A small-molecule ligand and the protein it binds are described below.
Small molecule (SMILES): N#C[Fe](=C=O)(C#N)[Ni]C#[O+]

Binding-site contacts:
Ligand atom N1 contacts residue PRO379 of chain 1.B at 3.2 Å.
Ligand atom C2 contacts residue PRO402 of chain 1.B at 3.4 Å (hydrophobic).
Ligand atom NI contacts residue CYS63 of chain 1.B at 2.2 Å.
Ligand atom FE contacts residue CYS435 of chain 1.B at 2.4 Å.
Ligand atom O3 contacts residue PRO402 of chain 1.B at 3.3 Å.
Ligand atom N1 contacts residue ARG380 of chain 1.B at 2.9 Å (salt-bridge).
Ligand atom C contacts residue CYS66 of chain 1.B at 3.3 Å (hydrophobic).
Ligand atom O3 contacts residue VAL401 of chain 1.B at 3.5 Å.
Ligand atom C contacts residue ILE65 of chain 1.B at 3.6 Å (hydrophobic).
Ligand atom O contacts residue CYS432 of chain 1.B at 3.3 Å (h-bond).
Ligand atom C3 contacts residue CYS66 of chain 1.B at 3.2 Å (hydrophobic).
Ligand atom C2 contacts residue CYS432 of chain 1.B at 3.6 Å (hydrophobic).
Ligand atom O3 contacts residue HIS70 of chain 1.B at 3.5 Å.
Ligand atom C3 contacts residue HIS70 of chain 1.B at 3.5 Å.
Ligand atom O3 contacts residue ALA378 of chain 1.B at 3.4 Å.
Ligand atom C contacts residue ARG380 of chain 1.B at 3.2 Å.
Ligand atom NI contacts residue CYS66 of chain 1.B at 2.5 Å.
Ligand atom C3 contacts residue VAL401 of chain 1.B at 3.5 Å (hydrophobic).
Ligand atom FE contacts residue CYS66 of chain 1.B at 2.4 Å.
Ligand atom C3 contacts residue ALA378 of chain 1.B at 3.6 Å (hydrophobic).
Ligand atom O3 contacts residue ASN383 of chain 1.B at 3.1 Å.
Ligand atom N2 contacts residue CYS435 of chain 1.B at 3.4 Å.
Ligand atom O contacts residue ARG380 of chain 1.B at 2.7 Å (salt-bridge).
Ligand atom C1 contacts residue ARG380 of chain 1.B at 3.5 Å.
Ligand atom O3 contacts residue ALA69 of chain 1.B at 3.6 Å.
Ligand atom N2 contacts residue PRO402 of chain 1.B at 3.3 Å.
Ligand atom O contacts residue ILE65 of chain 1.B at 3.1 Å.
Ligand atom N2 contacts residue CYS432 of chain 1.B at 3.7 Å.
Ligand atom C2 contacts residue CYS435 of chain 1.B at 3.1 Å (hydrophobic).
Ligand atom N1 contacts residue ALA378 of chain 1.B at 3.4 Å.
Ligand atom N1 contacts residue CYS66 of chain 1.B at 3.5 Å.
Ligand atom N2 contacts residue THR403 of chain 1.B at 2.8 Å (h-bond).
Ligand atom C3 contacts residue CYS435 of chain 1.B at 3.3 Å (hydrophobic).
Ligand atom C3 contacts residue PRO402 of chain 1.B at 3.5 Å (hydrophobic).
Ligand atom NI contacts residue CYS435 of chain 1.B at 2.6 Å.
Ligand atom C contacts residue CYS432 of chain 1.B at 2.8 Å (hydrophobic).
Ligand atom C contacts residue CYS63 of chain 1.B at 3.1 Å (hydrophobic).
Ligand atom NI contacts residue CYS432 of chain 1.B at 2.4 Å.
Ligand atom C1 contacts residue ALA378 of chain 1.B at 3.6 Å (hydrophobic).
Ligand atom C1 contacts residue CYS66 of chain 1.B at 3.1 Å (hydrophobic).

Sequence of chain 1.B:
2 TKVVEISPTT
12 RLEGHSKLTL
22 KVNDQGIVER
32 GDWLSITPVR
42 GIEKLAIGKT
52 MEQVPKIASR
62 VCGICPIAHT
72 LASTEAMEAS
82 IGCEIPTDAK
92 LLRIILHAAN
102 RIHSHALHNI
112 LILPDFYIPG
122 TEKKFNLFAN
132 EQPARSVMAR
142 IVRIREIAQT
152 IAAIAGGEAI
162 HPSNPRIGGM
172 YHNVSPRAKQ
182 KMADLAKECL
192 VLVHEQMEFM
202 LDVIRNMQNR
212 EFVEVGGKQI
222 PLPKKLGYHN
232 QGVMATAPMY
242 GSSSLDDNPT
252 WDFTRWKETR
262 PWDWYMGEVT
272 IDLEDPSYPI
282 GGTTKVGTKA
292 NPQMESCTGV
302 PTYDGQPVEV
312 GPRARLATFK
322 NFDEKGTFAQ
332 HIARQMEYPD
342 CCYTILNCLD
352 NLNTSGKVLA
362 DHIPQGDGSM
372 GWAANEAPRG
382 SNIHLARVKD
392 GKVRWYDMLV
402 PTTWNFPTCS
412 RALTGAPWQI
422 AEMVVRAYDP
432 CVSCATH